Sequence of chain 1.D:
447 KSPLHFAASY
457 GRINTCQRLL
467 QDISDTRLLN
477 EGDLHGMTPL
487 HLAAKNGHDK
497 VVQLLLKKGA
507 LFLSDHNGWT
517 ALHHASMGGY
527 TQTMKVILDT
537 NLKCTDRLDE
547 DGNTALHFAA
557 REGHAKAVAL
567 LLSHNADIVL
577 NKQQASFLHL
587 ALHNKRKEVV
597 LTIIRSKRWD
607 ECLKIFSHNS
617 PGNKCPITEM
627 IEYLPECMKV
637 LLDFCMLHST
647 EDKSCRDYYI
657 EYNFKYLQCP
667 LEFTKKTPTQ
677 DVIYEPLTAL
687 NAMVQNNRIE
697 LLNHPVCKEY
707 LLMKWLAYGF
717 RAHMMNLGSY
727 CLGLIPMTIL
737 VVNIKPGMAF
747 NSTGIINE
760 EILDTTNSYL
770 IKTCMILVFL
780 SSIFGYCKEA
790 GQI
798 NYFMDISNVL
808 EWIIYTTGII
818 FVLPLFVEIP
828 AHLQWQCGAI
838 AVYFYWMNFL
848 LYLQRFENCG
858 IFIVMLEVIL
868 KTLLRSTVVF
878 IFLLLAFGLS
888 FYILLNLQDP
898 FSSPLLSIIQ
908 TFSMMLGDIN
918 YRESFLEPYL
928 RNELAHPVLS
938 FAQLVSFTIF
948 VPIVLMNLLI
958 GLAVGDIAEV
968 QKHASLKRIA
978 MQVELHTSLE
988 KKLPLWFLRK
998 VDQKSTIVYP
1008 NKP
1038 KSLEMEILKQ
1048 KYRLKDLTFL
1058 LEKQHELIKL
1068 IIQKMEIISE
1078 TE

Binding-site contacts:
Ligand atom C6 contacts residue LEU707 of chain 1.D at 3.9 Å (hydrophobic).
Ligand atom C9 contacts residue PHE853 of chain 1.D at 3.9 Å (hydrophobic).
Ligand atom C15 contacts residue PHE853 of chain 1.D at 3.9 Å (hydrophobic).
Ligand atom O2 contacts residue PHE853 of chain 1.D at 3.7 Å.
Ligand atom C6 contacts residue TRP711 of chain 1.D at 3.6 Å (hydrophobic).
Ligand atom N7 contacts residue LEU850 of chain 1.D at 3.9 Å.
Ligand atom C5 contacts residue ARG852 of chain 1.D at 3.8 Å.
Ligand atom C14 contacts residue LEU850 of chain 1.D at 4.0 Å (hydrophobic).
Ligand atom O1 contacts residue GLN979 of chain 1.D at 3.5 Å.
Ligand atom C4 contacts residue GLN979 of chain 1.D at 3.9 Å.
Ligand atom N2 contacts residue TRP711 of chain 1.D at 3.7 Å.
Ligand atom C7 contacts residue GLU854 of chain 1.D at 3.6 Å.
Ligand atom C8 contacts residue GLU854 of chain 1.D at 3.5 Å.
Ligand atom O2 contacts residue GLU854 of chain 1.D at 3.2 Å (salt-bridge).
Ligand atom C contacts residue ASN855 of chain 1.D at 3.4 Å.
Ligand atom C1 contacts residue GLU854 of chain 1.D at 3.9 Å.
Ligand atom N5 contacts residue ASN855 of chain 1.D at 3.7 Å.
Ligand atom N contacts residue GLU854 of chain 1.D at 3.8 Å.
Ligand atom C4 contacts residue TRP711 of chain 1.D at 3.7 Å (hydrophobic).
Ligand atom C16 contacts residue PHE853 of chain 1.D at 3.6 Å (hydrophobic).
Ligand atom C7 contacts residue TRP711 of chain 1.D at 3.8 Å (hydrophobic).
Ligand atom O contacts residue GLU854 of chain 1.D at 4.0 Å.
Ligand atom S contacts residue PHE716 of chain 1.D at 3.3 Å.
Ligand atom C6 contacts residue GLN979 of chain 1.D at 3.8 Å.
Ligand atom N6 contacts residue LEU850 of chain 1.D at 3.4 Å.
Ligand atom O1 contacts residue TRP711 of chain 1.D at 3.6 Å.
Ligand atom C11 contacts residue PHE853 of chain 1.D at 3.8 Å (hydrophobic).
Ligand atom N5 contacts residue PHE853 of chain 1.D at 3.5 Å.
Ligand atom N1 contacts residue TRP711 of chain 1.D at 3.9 Å.
Ligand atom C17 contacts residue MET720 of chain 1.D at 3.6 Å (hydrophobic).
Ligand atom O2 contacts residue TRP711 of chain 1.D at 4.0 Å.
Ligand atom C10 contacts residue PHE853 of chain 1.D at 3.4 Å (hydrophobic).
Ligand atom C8 contacts residue TRP711 of chain 1.D at 3.9 Å (hydrophobic).
Ligand atom C5 contacts residue TRP711 of chain 1.D at 3.7 Å (hydrophobic).
Ligand atom O1 contacts residue HIS983 of chain 1.D at 3.5 Å.
Ligand atom N3 contacts residue TRP711 of chain 1.D at 3.8 Å.
Ligand atom C17 contacts residue PHE853 of chain 1.D at 3.5 Å (hydrophobic).
Ligand atom C3 contacts residue TRP711 of chain 1.D at 3.8 Å (hydrophobic).
Ligand atom O contacts residue ASN855 of chain 1.D at 2.2 Å (h-bond).
Ligand atom C17 contacts residue PHE716 of chain 1.D at 4.0 Å (hydrophobic).

A protein and the small-molecule ligand that binds it are described below.
Small molecule (SMILES): Cn1c(=O)c2c(ncn2CC(=O)Nc2nc(-c3ccc(N=[N+]=N)cc3)cs2)n(C)c1=O